Binding-site contacts:
Ligand atom C8 contacts residue GLU303 of chain 1.A at 3.6 Å.
Ligand atom C6 contacts residue THR219 of chain 1.A at 3.9 Å.
Ligand atom C8 contacts residue THR343 of chain 1.A at 3.9 Å.
Ligand atom C5 contacts residue THR219 of chain 1.A at 3.7 Å.
Ligand atom O5 contacts residue ASN216 of chain 1.A at 2.4 Å (h-bond).
Ligand atom C8 contacts residue ASN216 of chain 1.A at 4.5 Å.
Ligand atom C1 contacts residue THR219 of chain 1.A at 3.9 Å.
Ligand atom O7 contacts residue ARG304 of chain 1.A at 4.5 Å.
Ligand atom O5 contacts residue THR219 of chain 1.A at 3.5 Å.
Ligand atom C5 contacts residue ASN216 of chain 1.A at 3.7 Å.
Ligand atom C8 contacts residue PRO206 of chain 1.A at 4.4 Å (hydrophobic).
Ligand atom O7 contacts residue ASN216 of chain 1.A at 3.5 Å (h-bond).
Ligand atom C7 contacts residue ASN216 of chain 1.A at 3.3 Å.
Ligand atom C2 contacts residue ASN216 of chain 1.A at 2.5 Å.
Ligand atom C3 contacts residue ASN216 of chain 1.A at 3.9 Å.
Ligand atom C8 contacts residue SER205 of chain 1.A at 3.6 Å.
Ligand atom C4 contacts residue ASN216 of chain 1.A at 4.2 Å.
Ligand atom C1 contacts residue ASN216 of chain 1.A at 1.6 Å.
Ligand atom C7 contacts residue SER205 of chain 1.A at 4.3 Å.
Ligand atom C8 contacts residue ARG304 of chain 1.A at 4.0 Å.
Ligand atom N2 contacts residue ASN216 of chain 1.A at 2.9 Å (h-bond).

Sequence of chain 1.A:
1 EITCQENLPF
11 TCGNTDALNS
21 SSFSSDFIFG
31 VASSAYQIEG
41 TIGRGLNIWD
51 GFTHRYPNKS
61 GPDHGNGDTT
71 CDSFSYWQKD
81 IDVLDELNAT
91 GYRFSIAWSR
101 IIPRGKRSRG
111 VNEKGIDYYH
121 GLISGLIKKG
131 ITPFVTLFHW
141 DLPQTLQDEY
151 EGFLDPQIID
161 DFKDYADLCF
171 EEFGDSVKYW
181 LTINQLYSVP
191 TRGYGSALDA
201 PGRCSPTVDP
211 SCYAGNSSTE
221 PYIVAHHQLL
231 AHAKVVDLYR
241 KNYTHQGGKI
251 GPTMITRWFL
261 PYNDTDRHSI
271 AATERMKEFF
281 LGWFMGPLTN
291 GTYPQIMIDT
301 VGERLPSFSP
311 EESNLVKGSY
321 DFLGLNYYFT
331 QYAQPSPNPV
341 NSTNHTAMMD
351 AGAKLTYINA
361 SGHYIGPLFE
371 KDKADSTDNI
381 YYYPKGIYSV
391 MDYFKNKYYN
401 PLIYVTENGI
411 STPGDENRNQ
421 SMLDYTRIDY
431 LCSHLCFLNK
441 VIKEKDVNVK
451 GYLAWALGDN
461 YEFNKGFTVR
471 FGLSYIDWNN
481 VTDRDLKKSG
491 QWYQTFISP

A small-molecule ligand and the protein it binds are described below.
Small molecule (SMILES): CC(=O)N[C@H]1[C@H](O[C@H]2[C@H](O)[C@@H](NC(C)=O)CO[C@@H]2CO)O[C@H](CO)[C@@H](O)[C@@H]1O